Binding-site contacts:
Ligand atom O5 contacts residue ASN81 of chain 1.C at 2.4 Å (h-bond).
Ligand atom C7 contacts residue ILE121 of chain 1.C at 4.4 Å (hydrophobic).
Ligand atom N2 contacts residue ASN81 of chain 1.C at 2.9 Å (h-bond).
Ligand atom C2 contacts residue ASN81 of chain 1.C at 2.4 Å.
Ligand atom C4 contacts residue ASN81 of chain 1.C at 4.3 Å.
Ligand atom N2 contacts residue PHE120 of chain 1.C at 4.0 Å.
Ligand atom C1 contacts residue ASN81 of chain 1.C at 1.5 Å.
Ligand atom O3 contacts residue PHE120 of chain 1.C at 4.5 Å.
Ligand atom C3 contacts residue ASN81 of chain 1.C at 3.8 Å.
Ligand atom C7 contacts residue ASN81 of chain 1.C at 3.7 Å.
Ligand atom O7 contacts residue PHE120 of chain 1.C at 3.5 Å (h-bond).
Ligand atom O7 contacts residue ILE121 of chain 1.C at 3.2 Å.
Ligand atom C7 contacts residue PHE120 of chain 1.C at 4.1 Å (hydrophobic).
Ligand atom C2 contacts residue PHE120 of chain 1.C at 3.8 Å (hydrophobic).
Ligand atom O5 contacts residue ARG150 of chain 1.C at 4.4 Å.
Ligand atom O7 contacts residue ASN81 of chain 1.C at 4.1 Å.
Ligand atom C5 contacts residue ASN81 of chain 1.C at 3.7 Å.

The small molecule below binds the protein below.
Small molecule (SMILES): CC(=O)N[C@@H]1[C@@H](O)[C@H](O)[C@@H](CO)O[C@H]1O

Sequence of chain 1.C:
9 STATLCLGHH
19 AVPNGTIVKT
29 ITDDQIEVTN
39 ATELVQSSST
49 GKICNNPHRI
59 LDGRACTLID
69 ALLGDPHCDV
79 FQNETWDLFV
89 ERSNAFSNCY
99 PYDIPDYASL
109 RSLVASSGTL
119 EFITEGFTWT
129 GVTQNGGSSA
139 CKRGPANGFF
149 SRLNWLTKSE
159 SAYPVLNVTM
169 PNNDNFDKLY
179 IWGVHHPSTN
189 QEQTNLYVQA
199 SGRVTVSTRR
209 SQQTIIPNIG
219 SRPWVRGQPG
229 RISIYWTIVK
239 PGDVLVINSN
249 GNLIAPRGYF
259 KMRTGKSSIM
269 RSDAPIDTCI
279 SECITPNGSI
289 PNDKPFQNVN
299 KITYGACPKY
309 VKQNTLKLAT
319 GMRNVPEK